The small molecule below binds the protein below.
Small molecule (SMILES): CCOc1ccc([C@@H](C)N)cc1

Sequence of chain 1.A:
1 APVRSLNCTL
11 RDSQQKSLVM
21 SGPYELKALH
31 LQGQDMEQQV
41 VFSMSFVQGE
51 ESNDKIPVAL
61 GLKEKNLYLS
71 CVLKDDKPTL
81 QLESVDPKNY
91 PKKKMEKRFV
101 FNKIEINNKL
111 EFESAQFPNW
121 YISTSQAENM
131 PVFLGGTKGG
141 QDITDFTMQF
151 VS

Binding-site contacts:
Ligand atom C8 contacts residue LEU80 of chain 1.A at 4.1 Å (hydrophobic).
Ligand atom O1 contacts residue LEU26 of chain 1.A at 3.1 Å (h-bond).
Ligand atom C3 contacts residue VAL132 of chain 1.A at 4.3 Å (hydrophobic).
Ligand atom C1 contacts residue VAL132 of chain 1.A at 3.8 Å (hydrophobic).
Ligand atom C5 contacts residue GLU25 of chain 1.A at 3.7 Å.
Ligand atom C2 contacts residue GLN81 of chain 1.A at 4.1 Å.
Ligand atom C6 contacts residue PRO131 of chain 1.A at 4.4 Å (hydrophobic).
Ligand atom C2 contacts residue LEU80 of chain 1.A at 3.5 Å (hydrophobic).
Ligand atom C3 contacts residue LEU26 of chain 1.A at 3.9 Å (hydrophobic).
Ligand atom C6 contacts residue GLU25 of chain 1.A at 4.1 Å.
Ligand atom C2 contacts residue LEU26 of chain 1.A at 4.1 Å (hydrophobic).
Ligand atom O1 contacts residue TYR24 of chain 1.A at 3.9 Å.
Ligand atom C2 contacts residue LEU82 of chain 1.A at 4.4 Å (hydrophobic).
Ligand atom O1 contacts residue VAL132 of chain 1.A at 3.8 Å.
Ligand atom C1 contacts residue LEU82 of chain 1.A at 4.2 Å (hydrophobic).
Ligand atom C4 contacts residue GLU25 of chain 1.A at 3.7 Å.
Ligand atom N1 contacts residue GLU25 of chain 1.A at 2.8 Å (salt-bridge).
Ligand atom C5 contacts residue PRO131 of chain 1.A at 3.8 Å (hydrophobic).
Ligand atom C8 contacts residue TYR24 of chain 1.A at 4.5 Å (hydrophobic).
Ligand atom C4 contacts residue LEU26 of chain 1.A at 3.5 Å (hydrophobic).
Ligand atom C1 contacts residue TYR24 of chain 1.A at 4.5 Å (hydrophobic).
Ligand atom C9 contacts residue GLU25 of chain 1.A at 3.9 Å.
Ligand atom C1 contacts residue LEU69 of chain 1.A at 3.8 Å (hydrophobic).
Ligand atom C1 contacts residue LEU26 of chain 1.A at 3.7 Å (hydrophobic).
Ligand atom C3 contacts residue GLU25 of chain 1.A at 4.0 Å.
Ligand atom C4 contacts residue PRO131 of chain 1.A at 3.9 Å (hydrophobic).
Ligand atom O1 contacts residue GLU25 of chain 1.A at 3.8 Å.
Ligand atom C2 contacts residue TYR24 of chain 1.A at 4.0 Å (hydrophobic).
Ligand atom C1 contacts residue LEU80 of chain 1.A at 4.0 Å (hydrophobic).
Ligand atom C2 contacts residue VAL132 of chain 1.A at 3.8 Å (hydrophobic).
Ligand atom C3 contacts residue TYR24 of chain 1.A at 4.2 Å (hydrophobic).
Ligand atom C1 contacts residue GLN81 of chain 1.A at 4.1 Å.